This protein binds this small molecule.
Small molecule (SMILES): CC[C@H](C)[C@H](NC(=O)[C@H](COP(=O)(O)O)NC(=O)CNC(=O)[C@H](C)N)C(=O)N1CCC[C@H]1C(=O)NCC(=O)N[C@@H](CCCN=C(N)N)C(=O)N[C@@H](C)C(=O)N[C@H](C=O)CO

Binding-site contacts:
Ligand atom OG contacts residue GLU19 of chain 1.A at 3.7 Å.
Ligand atom C contacts residue GLU19 of chain 1.A at 3.6 Å.
Ligand atom O contacts residue VAL183 of chain 1.A at 3.6 Å.
Ligand atom N contacts residue VAL51 of chain 1.A at 3.6 Å.
Ligand atom CA contacts residue ASN55 of chain 1.A at 3.3 Å.
Ligand atom O3P contacts residue TYR135 of chain 1.A at 2.6 Å (h-bond).
Ligand atom O2P contacts residue ARG61 of chain 1.A at 3.0 Å (salt-bridge).
Ligand atom O contacts residue ASN55 of chain 1.A at 2.9 Å (h-bond).
Ligand atom C contacts residue ASN180 of chain 1.A at 3.6 Å.
Ligand atom C contacts residue GLU187 of chain 1.A at 3.7 Å.
Ligand atom N contacts residue GLU19 of chain 1.A at 2.6 Å (salt-bridge).
Ligand atom NH2 contacts residue GLY59 of chain 1.A at 3.4 Å (h-bond).
Ligand atom CD1 contacts residue V2E1 of chain 1.C at 3.6 Å.
Ligand atom CB contacts residue LEU234 of chain 1.A at 3.4 Å (hydrophobic).
Ligand atom CB contacts residue ASN180 of chain 1.A at 3.3 Å.
Ligand atom C contacts residue ASN55 of chain 1.A at 3.5 Å.
Ligand atom NH2 contacts residue GLY58 of chain 1.A at 3.7 Å.
Ligand atom CA contacts residue GLU187 of chain 1.A at 3.4 Å.
Ligand atom CG contacts residue ASN55 of chain 1.A at 3.6 Å.
Ligand atom N contacts residue LEU179 of chain 1.A at 3.5 Å.
Ligand atom O3P contacts residue ARG134 of chain 1.A at 2.9 Å (salt-bridge).
Ligand atom CA contacts residue GLU19 of chain 1.A at 3.4 Å.
Ligand atom O contacts residue GLU187 of chain 1.A at 3.2 Å (salt-bridge).
Ligand atom CB contacts residue ASN55 of chain 1.A at 3.3 Å.
Ligand atom O contacts residue ASN231 of chain 1.A at 2.9 Å (h-bond).
Ligand atom O contacts residue V2E1 of chain 1.C at 3.7 Å.
Ligand atom CA contacts residue ASN180 of chain 1.A at 3.4 Å.
Ligand atom O1P contacts residue ARG61 of chain 1.A at 2.9 Å (salt-bridge).
Ligand atom CB contacts residue GLU19 of chain 1.A at 3.0 Å.
Ligand atom O contacts residue VAL51 of chain 1.A at 3.7 Å.
Ligand atom N contacts residue GLU187 of chain 1.A at 2.6 Å (salt-bridge).
Ligand atom O1P contacts residue ARG134 of chain 1.A at 2.8 Å (salt-bridge).
Ligand atom O contacts residue LYS54 of chain 1.A at 3.6 Å.
Ligand atom NE contacts residue ASN55 of chain 1.A at 3.0 Å (h-bond).
Ligand atom CB contacts residue TRP235 of chain 1.A at 3.6 Å (hydrophobic).
Ligand atom N contacts residue ASN231 of chain 1.A at 3.0 Å (h-bond).
Ligand atom N contacts residue ASN180 of chain 1.A at 2.9 Å (h-bond).
Ligand atom CB contacts residue ASN231 of chain 1.A at 3.0 Å.
Ligand atom O contacts residue VAL51 of chain 1.A at 3.6 Å.
Ligand atom NH2 contacts residue ASN55 of chain 1.A at 3.1 Å (h-bond).

Sequence of chain 1.A:
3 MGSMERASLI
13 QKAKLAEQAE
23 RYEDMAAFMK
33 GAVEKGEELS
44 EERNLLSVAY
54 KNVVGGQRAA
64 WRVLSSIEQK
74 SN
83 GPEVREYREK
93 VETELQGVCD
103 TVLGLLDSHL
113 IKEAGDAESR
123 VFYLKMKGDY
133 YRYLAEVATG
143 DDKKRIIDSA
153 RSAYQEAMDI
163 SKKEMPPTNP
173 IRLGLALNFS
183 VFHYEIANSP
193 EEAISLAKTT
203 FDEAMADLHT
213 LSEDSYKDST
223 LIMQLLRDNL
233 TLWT